Sequence of chain 2.A:
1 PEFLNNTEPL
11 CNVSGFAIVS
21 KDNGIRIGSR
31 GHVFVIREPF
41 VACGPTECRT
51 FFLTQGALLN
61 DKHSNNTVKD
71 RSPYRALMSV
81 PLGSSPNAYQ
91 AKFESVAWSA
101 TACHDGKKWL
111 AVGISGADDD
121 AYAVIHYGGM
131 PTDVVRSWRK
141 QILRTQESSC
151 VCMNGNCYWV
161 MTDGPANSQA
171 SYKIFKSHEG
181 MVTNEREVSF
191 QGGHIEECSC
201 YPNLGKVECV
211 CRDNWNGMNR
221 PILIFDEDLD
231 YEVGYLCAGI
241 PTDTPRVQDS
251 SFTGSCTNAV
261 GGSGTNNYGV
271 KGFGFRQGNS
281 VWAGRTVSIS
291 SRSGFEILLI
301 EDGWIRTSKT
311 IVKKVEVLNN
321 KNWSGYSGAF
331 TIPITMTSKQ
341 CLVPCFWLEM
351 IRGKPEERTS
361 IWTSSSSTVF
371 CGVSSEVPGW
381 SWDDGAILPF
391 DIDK

Binding-site contacts:
Ligand atom O5 contacts residue ASN12 of chain 2.A at 2.4 Å (h-bond).
Ligand atom C5 contacts residue GLY278 of chain 2.A at 4.0 Å.
Ligand atom C5 contacts residue ASN12 of chain 2.A at 3.6 Å.
Ligand atom C4 contacts residue ASN12 of chain 2.A at 4.1 Å.
Ligand atom N2 contacts residue ASN12 of chain 2.A at 2.7 Å (h-bond).
Ligand atom C8 contacts residue LEU10 of chain 2.A at 3.3 Å (hydrophobic).
Ligand atom C8 contacts residue CYS341 of chain 2.A at 4.2 Å (hydrophobic).
Ligand atom N2 contacts residue LEU10 of chain 2.A at 4.2 Å.
Ligand atom C8 contacts residue ASN12 of chain 2.A at 4.2 Å.
Ligand atom O7 contacts residue ASN12 of chain 2.A at 3.2 Å (h-bond).
Ligand atom C7 contacts residue LEU10 of chain 2.A at 4.2 Å (hydrophobic).
Ligand atom C2 contacts residue ASN12 of chain 2.A at 2.2 Å.
Ligand atom C7 contacts residue ASN12 of chain 2.A at 3.1 Å.
Ligand atom C1 contacts residue ASN12 of chain 2.A at 1.4 Å.
Ligand atom C3 contacts residue ASN12 of chain 2.A at 3.6 Å.
Ligand atom C8 contacts residue CYS11 of chain 2.A at 4.3 Å (hydrophobic).
Ligand atom C8 contacts residue PRO9 of chain 2.A at 3.9 Å (hydrophobic).
Ligand atom C6 contacts residue GLY278 of chain 2.A at 4.2 Å.

The protein below binds the small molecule below.
Small molecule (SMILES): CC(=O)N[C@@H]1[C@@H](O)[C@H](O)[C@@H](CO)O[C@H]1O